Sequence of chain 1.A:
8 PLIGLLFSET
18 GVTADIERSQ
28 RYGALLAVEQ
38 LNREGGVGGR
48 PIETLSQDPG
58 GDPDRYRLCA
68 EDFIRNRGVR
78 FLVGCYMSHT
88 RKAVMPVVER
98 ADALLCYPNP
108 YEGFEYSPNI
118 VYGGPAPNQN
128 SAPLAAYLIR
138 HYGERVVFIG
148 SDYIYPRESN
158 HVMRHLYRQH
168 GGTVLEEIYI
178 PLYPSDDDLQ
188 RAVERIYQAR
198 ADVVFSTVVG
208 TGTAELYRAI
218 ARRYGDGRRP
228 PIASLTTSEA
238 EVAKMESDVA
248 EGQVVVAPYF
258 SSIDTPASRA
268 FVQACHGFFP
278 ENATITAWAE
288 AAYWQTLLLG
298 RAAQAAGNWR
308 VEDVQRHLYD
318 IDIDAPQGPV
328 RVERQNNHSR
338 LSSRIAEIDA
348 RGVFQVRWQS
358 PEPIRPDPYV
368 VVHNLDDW

Binding-site contacts:
Ligand atom NA contacts residue SER85 of chain 1.A at 2.9 Å (h-bond).
Ligand atom CA contacts residue TYR152 of chain 1.A at 3.0 Å (hydrophobic).
Ligand atom CA contacts residue MET84 of chain 1.A at 4.1 Å (hydrophobic).
Ligand atom NA contacts residue TYR104 of chain 1.A at 2.9 Å (h-bond).
Ligand atom OA contacts residue TYR83 of chain 1.A at 3.5 Å (h-bond).
Ligand atom CA contacts residue TYR83 of chain 1.A at 4.0 Å (hydrophobic).
Ligand atom C3 contacts residue MET84 of chain 1.A at 4.4 Å (hydrophobic).
Ligand atom C2 contacts residue ASN106 of chain 1.A at 3.8 Å.
Ligand atom C1 contacts residue PRO107 of chain 1.A at 3.2 Å (hydrophobic).
Ligand atom C1 contacts residue TYR150 of chain 1.A at 4.4 Å (hydrophobic).
Ligand atom NA contacts residue TYR108 of chain 1.A at 3.2 Å.
Ligand atom C3 contacts residue TYR83 of chain 1.A at 3.0 Å (hydrophobic).
Ligand atom C2 contacts residue TYR104 of chain 1.A at 4.2 Å (hydrophobic).
Ligand atom NA contacts residue PRO107 of chain 1.A at 2.8 Å (h-bond).
Ligand atom C1 contacts residue TYR152 of chain 1.A at 3.2 Å (hydrophobic).
Ligand atom CA contacts residue TYR150 of chain 1.A at 3.4 Å (hydrophobic).
Ligand atom OA contacts residue TYR104 of chain 1.A at 4.2 Å.
Ligand atom NA contacts residue TYR83 of chain 1.A at 3.8 Å.
Ligand atom CA contacts residue PRO107 of chain 1.A at 3.8 Å (hydrophobic).
Ligand atom OA contacts residue TYR150 of chain 1.A at 2.9 Å (h-bond).
Ligand atom C3 contacts residue PRO107 of chain 1.A at 4.1 Å (hydrophobic).
Ligand atom OA contacts residue TYR152 of chain 1.A at 3.3 Å.
Ligand atom NA contacts residue TYR152 of chain 1.A at 3.4 Å.
Ligand atom C3 contacts residue THR233 of chain 1.A at 4.0 Å.
Ligand atom NA contacts residue GLU109 of chain 1.A at 3.9 Å.
Ligand atom C2 contacts residue PRO107 of chain 1.A at 3.7 Å (hydrophobic).
Ligand atom C1 contacts residue THR233 of chain 1.A at 3.4 Å.
Ligand atom OA contacts residue MET84 of chain 1.A at 2.9 Å.
Ligand atom CA contacts residue SER85 of chain 1.A at 3.9 Å.
Ligand atom C3 contacts residue TYR150 of chain 1.A at 4.4 Å (hydrophobic).
Ligand atom CA contacts residue TYR104 of chain 1.A at 4.2 Å (hydrophobic).
Ligand atom NA contacts residue ARG88 of chain 1.A at 4.4 Å.
Ligand atom C2 contacts residue MET84 of chain 1.A at 4.2 Å (hydrophobic).
Ligand atom OA contacts residue SER85 of chain 1.A at 2.7 Å (h-bond).
Ligand atom C2 contacts residue TYR83 of chain 1.A at 3.2 Å (hydrophobic).

A protein and the small-molecule ligand that binds it are described below.
Small molecule (SMILES): CCCC(N)=O